This protein binds this small molecule.
Small molecule (SMILES): CC(=O)N[C@H]1[C@H](O[C@H]2[C@H](O)[C@@H](NC(C)=O)CO[C@@H]2CO)O[C@H](CO)[C@@H](O)[C@@H]1O

Binding-site contacts:
Ligand atom C4 contacts residue ASN386 of chain 2.A at 4.2 Å.
Ligand atom C3 contacts residue ASN386 of chain 2.A at 3.8 Å.
Ligand atom O6 contacts residue ASN386 of chain 2.A at 4.1 Å.
Ligand atom O7 contacts residue GLU381 of chain 2.A at 4.2 Å.
Ligand atom N2 contacts residue ASN386 of chain 2.A at 2.9 Å (h-bond).
Ligand atom C2 contacts residue ASN386 of chain 2.A at 2.5 Å.
Ligand atom C6 contacts residue ASP392 of chain 2.A at 3.5 Å.
Ligand atom O5 contacts residue TYR378 of chain 2.A at 4.1 Å.
Ligand atom O5 contacts residue ASN386 of chain 2.A at 2.4 Å (h-bond).
Ligand atom O7 contacts residue GLN382 of chain 2.A at 3.1 Å.
Ligand atom C1 contacts residue GLN382 of chain 2.A at 4.2 Å.
Ligand atom C2 contacts residue GLN382 of chain 2.A at 4.2 Å.
Ligand atom O5 contacts residue MET389 of chain 2.A at 3.6 Å.
Ligand atom N2 contacts residue GLN382 of chain 2.A at 4.2 Å.
Ligand atom O7 contacts residue ASN386 of chain 2.A at 3.9 Å.
Ligand atom C5 contacts residue ASN386 of chain 2.A at 3.7 Å.
Ligand atom C5 contacts residue SER388 of chain 2.A at 4.0 Å.
Ligand atom C6 contacts residue TYR378 of chain 2.A at 3.2 Å (hydrophobic).
Ligand atom C8 contacts residue ASP392 of chain 2.A at 3.5 Å.
Ligand atom O5 contacts residue SER388 of chain 2.A at 4.2 Å.
Ligand atom C6 contacts residue TYR393 of chain 2.A at 4.3 Å (hydrophobic).
Ligand atom O6 contacts residue ASP392 of chain 2.A at 3.4 Å (salt-bridge).
Ligand atom O6 contacts residue MET389 of chain 2.A at 3.2 Å.
Ligand atom C5 contacts residue TYR378 of chain 2.A at 4.3 Å (hydrophobic).
Ligand atom C1 contacts residue MET389 of chain 2.A at 4.2 Å (hydrophobic).
Ligand atom O5 contacts residue ASP392 of chain 2.A at 4.5 Å.
Ligand atom C1 contacts residue ASN386 of chain 2.A at 1.4 Å.
Ligand atom C1 contacts residue TYR378 of chain 2.A at 4.3 Å (hydrophobic).
Ligand atom C1 contacts residue SER388 of chain 2.A at 4.2 Å.
Ligand atom C4 contacts residue TYR378 of chain 2.A at 4.2 Å (hydrophobic).
Ligand atom C5 contacts residue ASP392 of chain 2.A at 3.8 Å.
Ligand atom C7 contacts residue ASP392 of chain 2.A at 4.4 Å.
Ligand atom C7 contacts residue ASN386 of chain 2.A at 3.5 Å.
Ligand atom C7 contacts residue GLN382 of chain 2.A at 3.9 Å.
Ligand atom O6 contacts residue TYR378 of chain 2.A at 3.5 Å (h-bond).
Ligand atom O6 contacts residue TYR393 of chain 2.A at 3.6 Å.

Sequence of chain 2.A:
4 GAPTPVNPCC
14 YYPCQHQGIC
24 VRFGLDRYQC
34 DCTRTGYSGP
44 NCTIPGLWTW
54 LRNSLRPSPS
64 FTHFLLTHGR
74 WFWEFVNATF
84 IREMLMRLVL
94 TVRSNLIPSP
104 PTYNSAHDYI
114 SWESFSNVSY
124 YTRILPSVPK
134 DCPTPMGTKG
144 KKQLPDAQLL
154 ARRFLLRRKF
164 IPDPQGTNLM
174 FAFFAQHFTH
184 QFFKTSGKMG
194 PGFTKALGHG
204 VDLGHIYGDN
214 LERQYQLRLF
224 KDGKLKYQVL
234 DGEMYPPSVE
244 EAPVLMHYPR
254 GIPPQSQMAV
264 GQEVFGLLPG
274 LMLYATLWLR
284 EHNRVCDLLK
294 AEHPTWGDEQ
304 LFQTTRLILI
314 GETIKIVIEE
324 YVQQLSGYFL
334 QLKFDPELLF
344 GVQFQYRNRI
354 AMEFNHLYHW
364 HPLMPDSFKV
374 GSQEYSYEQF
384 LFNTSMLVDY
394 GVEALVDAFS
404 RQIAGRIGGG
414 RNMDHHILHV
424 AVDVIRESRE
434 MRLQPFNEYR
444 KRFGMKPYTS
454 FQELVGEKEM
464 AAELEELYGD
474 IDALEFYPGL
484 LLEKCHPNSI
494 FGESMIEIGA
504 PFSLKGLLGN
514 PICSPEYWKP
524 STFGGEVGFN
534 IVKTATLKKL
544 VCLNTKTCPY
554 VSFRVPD